Binding-site contacts:
Ligand atom C7 contacts residue ARG136 of chain 1.A at 4.3 Å.
Ligand atom C5 contacts residue VAL22 of chain 1.A at 4.4 Å (hydrophobic).
Ligand atom C7 contacts residue ASN19 of chain 1.A at 3.5 Å.
Ligand atom C5 contacts residue ASN19 of chain 1.A at 3.6 Å.
Ligand atom O5 contacts residue VAL22 of chain 1.A at 3.5 Å.
Ligand atom C1 contacts residue GLU133 of chain 1.A at 4.3 Å.
Ligand atom C1 contacts residue ASN19 of chain 1.A at 1.4 Å.
Ligand atom O5 contacts residue GLU133 of chain 1.A at 4.2 Å.
Ligand atom C4 contacts residue ASN19 of chain 1.A at 4.2 Å.
Ligand atom O7 contacts residue ASN19 of chain 1.A at 3.8 Å.
Ligand atom C2 contacts residue ASN19 of chain 1.A at 2.4 Å.
Ligand atom C3 contacts residue ASN19 of chain 1.A at 3.8 Å.
Ligand atom O5 contacts residue ASN19 of chain 1.A at 2.4 Å (h-bond).
Ligand atom N2 contacts residue ASN19 of chain 1.A at 2.9 Å (h-bond).
Ligand atom C6 contacts residue VAL22 of chain 1.A at 4.0 Å (hydrophobic).
Ligand atom C2 contacts residue ARG136 of chain 1.A at 4.4 Å.
Ligand atom O6 contacts residue VAL22 of chain 1.A at 4.2 Å.
Ligand atom C1 contacts residue VAL22 of chain 1.A at 4.4 Å (hydrophobic).
Ligand atom O7 contacts residue ARG136 of chain 1.A at 3.1 Å (salt-bridge).
Ligand atom O6 contacts residue LEU129 of chain 1.A at 4.2 Å.

This protein binds this small molecule.
Small molecule (SMILES): CC(=O)N[C@@H]1[C@@H](O)[C@H](O)[C@@H](CO)O[C@H]1O

Sequence of chain 1.A:
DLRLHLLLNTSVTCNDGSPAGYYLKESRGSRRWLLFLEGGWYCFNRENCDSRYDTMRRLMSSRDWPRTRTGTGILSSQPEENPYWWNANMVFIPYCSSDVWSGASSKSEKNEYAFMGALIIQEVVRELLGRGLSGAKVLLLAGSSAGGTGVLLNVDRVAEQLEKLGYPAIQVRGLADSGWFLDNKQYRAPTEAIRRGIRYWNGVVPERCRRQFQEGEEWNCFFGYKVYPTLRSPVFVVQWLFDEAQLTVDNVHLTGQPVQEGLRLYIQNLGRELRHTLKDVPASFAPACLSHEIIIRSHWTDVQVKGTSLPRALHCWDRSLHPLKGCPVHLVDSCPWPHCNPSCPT